Binding-site contacts:
Ligand atom C31 contacts residue SER84 of chain 1.A at 3.6 Å.
Ligand atom C4 contacts residue GLY228 of chain 1.A at 3.5 Å.
Ligand atom C11 contacts residue PHE124 of chain 1.A at 3.8 Å (hydrophobic).
Ligand atom C2 contacts residue ASP38 of chain 1.A at 3.7 Å.
Ligand atom C2 contacts residue ASP226 of chain 1.A at 3.2 Å.
Ligand atom C5 contacts residue ASP38 of chain 1.A at 3.3 Å.
Ligand atom C1 contacts residue TYR83 of chain 1.A at 3.8 Å (hydrophobic).
Ligand atom N3 contacts residue ASP226 of chain 1.A at 2.6 Å (salt-bridge).
Ligand atom N7 contacts residue GLY228 of chain 1.A at 3.7 Å.
Ligand atom C29 contacts residue GLY40 of chain 1.A at 3.8 Å.
Ligand atom C6 contacts residue ASP38 of chain 1.A at 3.6 Å.
Ligand atom C20 contacts residue GLN19 of chain 1.A at 3.7 Å.
Ligand atom C33 contacts residue ILE137 of chain 1.A at 3.4 Å (hydrophobic).
Ligand atom C19 contacts residue GLN19 of chain 1.A at 3.6 Å.
Ligand atom C17 contacts residue PHE124 of chain 1.A at 3.6 Å (hydrophobic).
Ligand atom O24 contacts residue SER84 of chain 1.A at 2.8 Å (h-bond).
Ligand atom C28 contacts residue GLY40 of chain 1.A at 3.8 Å.
Ligand atom C15 contacts residue VAL36 of chain 1.A at 3.7 Å (hydrophobic).
Ligand atom C6 contacts residue TYR83 of chain 1.A at 3.5 Å (hydrophobic).
Ligand atom C14 contacts residue TYR83 of chain 1.A at 3.7 Å (hydrophobic).
Ligand atom CL1 contacts residue PRO118 of chain 1.A at 3.7 Å.
Ligand atom C34 contacts residue GLY40 of chain 1.A at 3.5 Å.
Ligand atom N3 contacts residue ASP38 of chain 1.A at 2.9 Å (salt-bridge).
Ligand atom C4 contacts residue ASP226 of chain 1.A at 3.4 Å.
Ligand atom C27 contacts residue TYR83 of chain 1.A at 3.8 Å (hydrophobic).
Ligand atom C8 contacts residue THR85 of chain 1.A at 3.7 Å.
Ligand atom C1 contacts residue ASP38 of chain 1.A at 3.3 Å.
Ligand atom C27 contacts residue ARG82 of chain 1.A at 3.5 Å.
Ligand atom C4 contacts residue ASP38 of chain 1.A at 3.5 Å.
Ligand atom C16 contacts residue PHE124 of chain 1.A at 3.8 Å (hydrophobic).
Ligand atom O13 contacts residue THR85 of chain 1.A at 2.6 Å (h-bond).
Ligand atom C23 contacts residue TYR83 of chain 1.A at 3.4 Å (hydrophobic).
Ligand atom C15 contacts residue ASP38 of chain 1.A at 3.7 Å.
Ligand atom CL1 contacts residue PHE119 of chain 1.A at 3.5 Å.
Ligand atom C31 contacts residue ILE305 of chain 1.A at 3.8 Å (hydrophobic).
Ligand atom O24 contacts residue TYR83 of chain 1.A at 3.1 Å.
Ligand atom C4 contacts residue ALA229 of chain 1.A at 3.8 Å (hydrophobic).
Ligand atom C34 contacts residue SER41 of chain 1.A at 3.5 Å.
Ligand atom C9 contacts residue THR85 of chain 1.A at 3.3 Å.
Ligand atom N25 contacts residue GLY40 of chain 1.A at 3.1 Å (h-bond).

Sequence of chain 1.A:
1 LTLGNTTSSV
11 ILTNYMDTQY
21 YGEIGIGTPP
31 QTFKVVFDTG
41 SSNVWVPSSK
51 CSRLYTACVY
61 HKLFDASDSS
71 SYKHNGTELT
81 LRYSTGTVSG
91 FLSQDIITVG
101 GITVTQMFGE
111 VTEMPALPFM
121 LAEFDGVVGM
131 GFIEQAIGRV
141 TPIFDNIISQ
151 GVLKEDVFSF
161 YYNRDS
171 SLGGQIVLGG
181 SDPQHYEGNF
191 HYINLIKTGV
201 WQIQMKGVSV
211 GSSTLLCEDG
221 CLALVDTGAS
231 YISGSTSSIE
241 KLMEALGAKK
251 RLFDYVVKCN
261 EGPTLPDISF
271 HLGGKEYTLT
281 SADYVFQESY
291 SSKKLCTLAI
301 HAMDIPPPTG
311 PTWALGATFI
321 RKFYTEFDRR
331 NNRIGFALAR

The protein below binds the small molecule below.
Small molecule (SMILES): CC(C)CC(CC(C)C)NC(=O)[C@@H]1CNC[C@H](N2CC(=O)N(c3ccccc3Cl)CC2(C)C)C1